Sequence of chain 1.C:
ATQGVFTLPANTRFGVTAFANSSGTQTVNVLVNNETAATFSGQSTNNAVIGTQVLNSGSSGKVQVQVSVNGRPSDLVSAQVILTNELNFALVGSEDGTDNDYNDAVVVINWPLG

A small-molecule ligand and the protein it binds are described below.
Small molecule (SMILES): C[C@H](C=O)NC(=O)[C@@H](C)NC(=O)[C@@H](CCCCN)NC(=O)[C@@H](CCCCN)NC(=O)[C@@H](Cc1ccc(O)cc1)NC(=O)[C@H](N)CCCCN

Binding-site contacts:
Ligand atom C contacts residue ZDC1 of chain 1.Q at 3.9 Å.
Ligand atom N contacts residue SER23 of chain 1.C at 4.0 Å.
Ligand atom CA contacts residue SER23 of chain 1.C at 4.4 Å.
Ligand atom C contacts residue SER23 of chain 1.C at 3.9 Å.
Ligand atom N contacts residue ZDC1 of chain 1.Q at 4.0 Å.
Ligand atom CB contacts residue ZDC1 of chain 1.Q at 3.7 Å.
Ligand atom CA contacts residue SER23 of chain 1.C at 4.0 Å.
Ligand atom C contacts residue ZDC1 of chain 1.Q at 3.4 Å.
Ligand atom NZ contacts residue THR45 of chain 1.C at 4.3 Å.
Ligand atom CA contacts residue ZDC1 of chain 1.Q at 2.5 Å.
Ligand atom CE contacts residue THR45 of chain 1.C at 3.3 Å.
Ligand atom CG contacts residue ZDC1 of chain 1.Q at 3.9 Å.
Ligand atom C contacts residue SER23 of chain 1.C at 3.5 Å.
Ligand atom O contacts residue ZDC1 of chain 1.Q at 3.4 Å.
Ligand atom NZ contacts residue ASP101 of chain 1.C at 3.8 Å.
Ligand atom CG contacts residue THR45 of chain 1.C at 4.2 Å.
Ligand atom N contacts residue ZDC1 of chain 1.Q at 1.4 Å.
Ligand atom CD contacts residue THR45 of chain 1.C at 4.0 Å.
Ligand atom O contacts residue ZDC1 of chain 1.Q at 3.5 Å.
Ligand atom O contacts residue SER23 of chain 1.C at 4.3 Å.
Ligand atom O contacts residue SER23 of chain 1.C at 3.1 Å (h-bond).
Ligand atom N contacts residue SER23 of chain 1.C at 4.0 Å.
Ligand atom CD contacts residue ZDC1 of chain 1.Q at 4.3 Å.